The protein below binds the small molecule below.
Small molecule (SMILES): CC(=O)N[C@H]1[C@H](O[C@H]2[C@H](O)[C@@H](NC(C)=O)CO[C@@H]2CO)O[C@H](CO)[C@@H](O)[C@@H]1O

Sequence of chain 1.C:
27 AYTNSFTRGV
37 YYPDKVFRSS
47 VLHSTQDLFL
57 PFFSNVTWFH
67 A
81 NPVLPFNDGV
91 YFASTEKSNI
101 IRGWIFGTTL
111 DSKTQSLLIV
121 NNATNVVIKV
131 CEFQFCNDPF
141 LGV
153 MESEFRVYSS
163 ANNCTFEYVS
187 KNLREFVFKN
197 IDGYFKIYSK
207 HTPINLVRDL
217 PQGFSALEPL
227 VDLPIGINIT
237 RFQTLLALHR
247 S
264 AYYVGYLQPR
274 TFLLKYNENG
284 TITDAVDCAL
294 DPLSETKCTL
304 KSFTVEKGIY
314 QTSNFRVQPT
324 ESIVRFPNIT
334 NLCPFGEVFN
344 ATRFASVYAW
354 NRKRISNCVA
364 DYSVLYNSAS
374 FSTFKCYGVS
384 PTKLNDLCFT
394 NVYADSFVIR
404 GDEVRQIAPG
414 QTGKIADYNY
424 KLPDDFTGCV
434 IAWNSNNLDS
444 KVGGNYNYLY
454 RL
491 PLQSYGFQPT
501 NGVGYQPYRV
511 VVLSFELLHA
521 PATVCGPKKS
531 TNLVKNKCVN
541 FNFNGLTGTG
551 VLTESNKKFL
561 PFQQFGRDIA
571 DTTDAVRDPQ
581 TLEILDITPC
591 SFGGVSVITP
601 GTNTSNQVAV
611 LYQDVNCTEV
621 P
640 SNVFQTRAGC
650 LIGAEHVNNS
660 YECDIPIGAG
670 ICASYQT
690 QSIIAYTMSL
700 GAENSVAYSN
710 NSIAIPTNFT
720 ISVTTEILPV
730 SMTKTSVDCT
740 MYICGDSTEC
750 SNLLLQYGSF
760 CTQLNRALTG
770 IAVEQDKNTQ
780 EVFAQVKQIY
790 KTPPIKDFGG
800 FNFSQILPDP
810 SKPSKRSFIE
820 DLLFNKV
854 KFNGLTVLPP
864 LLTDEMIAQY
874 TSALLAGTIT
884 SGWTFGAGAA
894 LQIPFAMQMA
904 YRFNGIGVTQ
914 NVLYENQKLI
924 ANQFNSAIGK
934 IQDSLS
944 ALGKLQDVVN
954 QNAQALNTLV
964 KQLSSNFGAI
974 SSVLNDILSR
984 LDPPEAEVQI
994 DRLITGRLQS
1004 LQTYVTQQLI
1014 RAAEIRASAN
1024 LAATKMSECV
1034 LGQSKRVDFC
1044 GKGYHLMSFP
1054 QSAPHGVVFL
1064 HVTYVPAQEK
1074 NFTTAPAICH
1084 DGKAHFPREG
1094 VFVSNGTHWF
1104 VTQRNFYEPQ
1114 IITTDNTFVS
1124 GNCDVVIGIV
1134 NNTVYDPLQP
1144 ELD

Binding-site contacts:
Ligand atom C7 contacts residue ASN1134 of chain 1.C at 3.5 Å.
Ligand atom O5 contacts residue ASN1134 of chain 1.C at 2.5 Å (h-bond).
Ligand atom O7 contacts residue ASN1134 of chain 1.C at 3.4 Å (h-bond).
Ligand atom C2 contacts residue ASN1134 of chain 1.C at 2.9 Å.
Ligand atom C1 contacts residue ASN1134 of chain 1.C at 1.6 Å.
Ligand atom C4 contacts residue ASN1134 of chain 1.C at 4.4 Å.
Ligand atom C3 contacts residue ASN1134 of chain 1.C at 4.0 Å.
Ligand atom C5 contacts residue ASN1134 of chain 1.C at 3.6 Å.
Ligand atom N2 contacts residue ASN1134 of chain 1.C at 3.2 Å (h-bond).